The protein below binds the small molecule below.
Small molecule (SMILES): CC(=O)N[C@@H]1[C@@H](O)[C@H](O)[C@@H](CO)O[C@H]1O

Binding-site contacts:
Ligand atom C3 contacts residue ASN256 of chain 4.A at 3.9 Å.
Ligand atom C5 contacts residue ASN256 of chain 4.A at 3.6 Å.
Ligand atom C4 contacts residue ASN256 of chain 4.A at 4.3 Å.
Ligand atom C5 contacts residue THR258 of chain 4.A at 4.4 Å.
Ligand atom N2 contacts residue ASN256 of chain 4.A at 3.1 Å (h-bond).
Ligand atom C7 contacts residue ASN256 of chain 4.A at 3.8 Å.
Ligand atom O5 contacts residue ASN256 of chain 4.A at 2.4 Å (h-bond).
Ligand atom O5 contacts residue GLU259 of chain 4.A at 4.3 Å.
Ligand atom C6 contacts residue THR258 of chain 4.A at 4.4 Å.
Ligand atom C2 contacts residue ASN256 of chain 4.A at 2.6 Å.
Ligand atom O7 contacts residue ASN256 of chain 4.A at 3.8 Å.
Ligand atom C1 contacts residue ASN256 of chain 4.A at 1.4 Å.

Sequence of chain 4.A:
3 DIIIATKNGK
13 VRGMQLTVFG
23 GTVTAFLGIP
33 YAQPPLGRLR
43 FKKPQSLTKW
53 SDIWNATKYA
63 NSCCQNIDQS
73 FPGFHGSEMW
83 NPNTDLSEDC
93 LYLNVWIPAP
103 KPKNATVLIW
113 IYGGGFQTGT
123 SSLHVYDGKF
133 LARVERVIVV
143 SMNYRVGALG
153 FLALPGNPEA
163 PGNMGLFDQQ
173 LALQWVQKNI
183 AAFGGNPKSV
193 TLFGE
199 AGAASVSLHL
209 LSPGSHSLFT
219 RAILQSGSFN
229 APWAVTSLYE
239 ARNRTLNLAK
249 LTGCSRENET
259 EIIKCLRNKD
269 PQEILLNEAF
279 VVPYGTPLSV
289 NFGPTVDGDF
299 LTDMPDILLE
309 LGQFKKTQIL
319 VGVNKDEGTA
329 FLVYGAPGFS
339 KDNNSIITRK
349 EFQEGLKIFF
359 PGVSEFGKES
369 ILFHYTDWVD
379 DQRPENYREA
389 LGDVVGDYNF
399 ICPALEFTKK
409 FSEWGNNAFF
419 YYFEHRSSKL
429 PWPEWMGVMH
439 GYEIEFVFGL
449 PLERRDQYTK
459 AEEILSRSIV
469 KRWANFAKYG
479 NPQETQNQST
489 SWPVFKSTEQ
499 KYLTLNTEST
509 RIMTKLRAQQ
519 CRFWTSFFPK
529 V